The protein below binds the small molecule below.
Small molecule (SMILES): CN(Cc1cnc2nc(N)nc(N)c2n1)c1ccc(C(=O)N[C@@H](CCC(=O)O)C(=O)O)cc1

Binding-site contacts:
Ligand atom C2 contacts residue ASP32 of chain 1.C at 3.7 Å.
Ligand atom C4 contacts residue NDP1 of chain 1.P at 3.3 Å.
Ligand atom N10 contacts residue ILE62 of chain 1.C at 3.6 Å.
Ligand atom C13 contacts residue ILE62 of chain 1.C at 3.6 Å (hydrophobic).
Ligand atom CM contacts residue THR58 of chain 1.C at 3.6 Å.
Ligand atom NA4 contacts residue PHE36 of chain 1.C at 3.4 Å.
Ligand atom C4 contacts residue PHE36 of chain 1.C at 3.5 Å (hydrophobic).
Ligand atom O2 contacts residue SER37 of chain 1.C at 3.2 Å (h-bond).
Ligand atom NA4 contacts residue TYR119 of chain 1.C at 3.7 Å.
Ligand atom O2 contacts residue ARG70 of chain 1.C at 3.1 Å (salt-bridge).
Ligand atom N3 contacts residue NDP1 of chain 1.P at 3.7 Å.
Ligand atom NA2 contacts residue THR134 of chain 1.C at 3.3 Å (h-bond).
Ligand atom CT contacts residue SER37 of chain 1.C at 3.6 Å.
Ligand atom C2 contacts residue VAL10 of chain 1.C at 3.6 Å (hydrophobic).
Ligand atom C15 contacts residue PHE36 of chain 1.C at 3.7 Å (hydrophobic).
Ligand atom C8A contacts residue NDP1 of chain 1.P at 3.5 Å.
Ligand atom NA4 contacts residue CYS113 of chain 1.C at 3.2 Å.
Ligand atom N3 contacts residue VAL10 of chain 1.C at 3.3 Å (h-bond).
Ligand atom NA4 contacts residue VAL9 of chain 1.C at 2.9 Å (h-bond).
Ligand atom C6 contacts residue NDP1 of chain 1.P at 3.6 Å.
Ligand atom N8 contacts residue ASP32 of chain 1.C at 3.7 Å.
Ligand atom O1 contacts residue SER37 of chain 1.C at 3.6 Å.
Ligand atom NA2 contacts residue VAL10 of chain 1.C at 3.4 Å (h-bond).
Ligand atom N1 contacts residue ALA11 of chain 1.C at 3.4 Å.
Ligand atom N1 contacts residue ASP32 of chain 1.C at 2.8 Å (salt-bridge).
Ligand atom C9 contacts residue NDP1 of chain 1.P at 3.6 Å.
Ligand atom O1 contacts residue LEU67 of chain 1.C at 3.5 Å.
Ligand atom O1 contacts residue ARG70 of chain 1.C at 2.9 Å (salt-bridge).
Ligand atom C14 contacts residue ILE62 of chain 1.C at 3.5 Å (hydrophobic).
Ligand atom C4A contacts residue NDP1 of chain 1.P at 3.1 Å.
Ligand atom N5 contacts residue NDP1 of chain 1.P at 3.3 Å.
Ligand atom OE2 contacts residue LEU33 of chain 1.C at 3.7 Å.
Ligand atom C7 contacts residue LEU25 of chain 1.C at 3.6 Å (hydrophobic).
Ligand atom N3 contacts residue ALA11 of chain 1.C at 3.7 Å.
Ligand atom N3 contacts residue VAL9 of chain 1.C at 3.5 Å.
Ligand atom CT contacts residue ARG70 of chain 1.C at 3.5 Å.
Ligand atom C4 contacts residue VAL9 of chain 1.C at 3.6 Å (hydrophobic).
Ligand atom NA2 contacts residue ALA11 of chain 1.C at 3.4 Å.
Ligand atom C2 contacts residue ALA11 of chain 1.C at 3.5 Å (hydrophobic).
Ligand atom NA2 contacts residue ASP32 of chain 1.C at 3.1 Å (salt-bridge).

Sequence of chain 1.C:
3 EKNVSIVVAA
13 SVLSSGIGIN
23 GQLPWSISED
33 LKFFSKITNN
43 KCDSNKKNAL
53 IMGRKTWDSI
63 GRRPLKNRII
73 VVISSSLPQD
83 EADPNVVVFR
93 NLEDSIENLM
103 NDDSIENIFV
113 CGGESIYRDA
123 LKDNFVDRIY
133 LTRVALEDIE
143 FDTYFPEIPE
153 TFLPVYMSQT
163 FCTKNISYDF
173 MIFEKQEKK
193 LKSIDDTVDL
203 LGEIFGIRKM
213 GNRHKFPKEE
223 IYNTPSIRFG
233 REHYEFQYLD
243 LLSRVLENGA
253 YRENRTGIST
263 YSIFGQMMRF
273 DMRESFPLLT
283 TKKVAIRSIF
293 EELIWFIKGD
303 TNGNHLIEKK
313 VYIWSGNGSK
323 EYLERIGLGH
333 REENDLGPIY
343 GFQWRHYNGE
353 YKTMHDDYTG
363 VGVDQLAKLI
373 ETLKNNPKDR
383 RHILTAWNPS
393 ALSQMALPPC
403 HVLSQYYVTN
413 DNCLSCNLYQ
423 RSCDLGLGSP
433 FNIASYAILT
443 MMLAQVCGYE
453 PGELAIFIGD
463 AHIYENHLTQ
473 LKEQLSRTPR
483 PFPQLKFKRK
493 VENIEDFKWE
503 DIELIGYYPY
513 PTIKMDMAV